Binding-site contacts:
Ligand atom C13 contacts residue LEU126 of chain 1.W at 3.8 Å (hydrophobic).
Ligand atom C23 contacts residue THR21 of chain 1.V at 3.4 Å.
Ligand atom C45 contacts residue THR52 of chain 1.V at 3.7 Å.
Ligand atom N22 contacts residue ASP125 of chain 1.W at 3.4 Å (salt-bridge).
Ligand atom O40 contacts residue SER20 of chain 1.V at 3.6 Å (h-bond).
Ligand atom N41 contacts residue THR1 of chain 1.V at 3.6 Å.
Ligand atom O48 contacts residue GLY47 of chain 1.V at 3.0 Å (h-bond).
Ligand atom O48 contacts residue ALA46 of chain 1.V at 3.7 Å.
Ligand atom C39 contacts residue GLY47 of chain 1.V at 3.5 Å.
Ligand atom O60 contacts residue MES1 of chain 1.RA at 1.8 Å (h-bond).
Ligand atom C35 contacts residue THR48 of chain 1.V at 3.8 Å.
Ligand atom N41 contacts residue GLY47 of chain 1.V at 3.0 Å (h-bond).
Ligand atom C58 contacts residue THR1 of chain 1.V at 2.4 Å.
Ligand atom C43 contacts residue GLY47 of chain 1.V at 3.3 Å.
Ligand atom C44 contacts residue THR1 of chain 1.V at 3.5 Å.
Ligand atom C59 contacts residue MES1 of chain 1.RA at 3.1 Å.
Ligand atom C18 contacts residue ARG99 of chain 1.W at 3.6 Å.
Ligand atom O60 contacts residue THR1 of chain 1.V at 3.0 Å (h-bond).
Ligand atom C51 contacts residue THR1 of chain 1.V at 1.5 Å.
Ligand atom O48 contacts residue MES1 of chain 1.RA at 3.0 Å (h-bond).
Ligand atom C19 contacts residue THR48 of chain 1.V at 3.4 Å.
Ligand atom C47 contacts residue THR1 of chain 1.V at 1.4 Å.
Ligand atom C19 contacts residue ILE127 of chain 1.W at 3.5 Å (hydrophobic).
Ligand atom C31 contacts residue GLY47 of chain 1.V at 3.4 Å.
Ligand atom C11 contacts residue ASP125 of chain 1.W at 3.7 Å.
Ligand atom C28 contacts residue THR21 of chain 1.V at 3.7 Å.
Ligand atom C59 contacts residue THR1 of chain 1.V at 2.5 Å.
Ligand atom N30 contacts residue THR21 of chain 1.V at 3.0 Å (h-bond).
Ligand atom C45 contacts residue ALA49 of chain 1.V at 3.6 Å (hydrophobic).
Ligand atom O9 contacts residue ASP125 of chain 1.W at 3.8 Å.
Ligand atom C58 contacts residue ARG19 of chain 1.V at 3.8 Å.
Ligand atom O48 contacts residue THR1 of chain 1.V at 2.2 Å (h-bond).
Ligand atom C18 contacts residue THR48 of chain 1.V at 3.6 Å.
Ligand atom C43 contacts residue THR1 of chain 1.V at 2.7 Å.
Ligand atom O29 contacts residue ALA49 of chain 1.V at 3.1 Å (h-bond).
Ligand atom C58 contacts residue GLY168 of chain 1.V at 3.0 Å.
Ligand atom O40 contacts residue THR21 of chain 1.V at 3.5 Å (h-bond).
Ligand atom C34 contacts residue GLY47 of chain 1.V at 3.7 Å.
Ligand atom C42 contacts residue GLY47 of chain 1.V at 3.8 Å.
Ligand atom C42 contacts residue THR1 of chain 1.V at 2.3 Å.

Sequence of chain 1.W:
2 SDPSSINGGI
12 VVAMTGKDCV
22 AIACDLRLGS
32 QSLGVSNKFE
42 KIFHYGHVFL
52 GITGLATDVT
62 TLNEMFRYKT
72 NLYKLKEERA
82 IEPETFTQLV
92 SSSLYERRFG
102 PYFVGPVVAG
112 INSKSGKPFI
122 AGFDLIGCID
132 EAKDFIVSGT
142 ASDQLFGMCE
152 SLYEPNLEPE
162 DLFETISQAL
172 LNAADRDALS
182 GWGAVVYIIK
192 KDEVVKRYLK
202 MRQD

A small-molecule ligand and the protein it binds are described below.
Small molecule (SMILES): CC(C)C[C@H](NC(=O)[C@H](CCc1ccccc1)NC(=O)CN1CCOCC1)C(=O)N[C@@H](Cc1ccccc1)C(=O)N[C@@H](CC(C)C)[C@@H](O)[C@H](C)CO

Sequence of chain 1.V:
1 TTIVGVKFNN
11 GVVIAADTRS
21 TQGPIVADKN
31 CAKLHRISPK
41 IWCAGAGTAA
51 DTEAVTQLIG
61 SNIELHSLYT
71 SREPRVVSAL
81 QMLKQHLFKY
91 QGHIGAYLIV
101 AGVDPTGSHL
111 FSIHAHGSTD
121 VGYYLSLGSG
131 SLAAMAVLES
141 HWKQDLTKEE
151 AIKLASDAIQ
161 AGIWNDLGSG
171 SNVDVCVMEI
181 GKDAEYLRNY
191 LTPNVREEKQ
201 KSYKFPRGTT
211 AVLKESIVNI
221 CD